Binding-site contacts:
Ligand atom O6 contacts residue GLU149 of chain 1.B at 3.3 Å (salt-bridge).
Ligand atom C6 contacts residue PRO151 of chain 1.B at 3.2 Å (hydrophobic).
Ligand atom C3 contacts residue ASP15 of chain 1.B at 3.6 Å.
Ligand atom N2 contacts residue ASN23 of chain 1.B at 3.0 Å.
Ligand atom C8 contacts residue TYR155 of chain 1.B at 3.1 Å (hydrophobic).
Ligand atom C2 contacts residue ARG152 of chain 1.B at 3.5 Å.
Ligand atom N2 contacts residue ARG142 of chain 1.B at 2.6 Å (salt-bridge).
Ligand atom C7 contacts residue ARG142 of chain 1.B at 3.5 Å.
Ligand atom C5 contacts residue ARG152 of chain 1.B at 3.4 Å.
Ligand atom C6 contacts residue GLU14 of chain 1.B at 3.1 Å.
Ligand atom C3 contacts residue ARG152 of chain 1.B at 3.4 Å.
Ligand atom C6 contacts residue LEU150 of chain 1.B at 3.4 Å (hydrophobic).
Ligand atom O3 contacts residue ARG142 of chain 1.B at 3.8 Å.
Ligand atom N2 contacts residue ASP15 of chain 1.B at 3.3 Å (salt-bridge).
Ligand atom C1 contacts residue ASN23 of chain 1.B at 2.7 Å.
Ligand atom C6 contacts residue ARG152 of chain 1.B at 3.3 Å.
Ligand atom O6 contacts residue ALA12 of chain 1.B at 3.5 Å.
Ligand atom O6 contacts residue PRO151 of chain 1.B at 3.5 Å.
Ligand atom O5 contacts residue ASN23 of chain 1.B at 3.3 Å (h-bond).
Ligand atom O6 contacts residue ASP15 of chain 1.B at 2.8 Å (salt-bridge).
Ligand atom C2 contacts residue ARG142 of chain 1.B at 3.6 Å.
Ligand atom C6 contacts residue LEU140 of chain 1.B at 3.7 Å (hydrophobic).
Ligand atom C8 contacts residue ASP15 of chain 1.B at 2.8 Å.
Ligand atom C7 contacts residue ASN23 of chain 1.B at 3.1 Å.
Ligand atom O6 contacts residue LEU150 of chain 1.B at 2.8 Å (h-bond).
Ligand atom O5 contacts residue GLU14 of chain 1.B at 3.8 Å.
Ligand atom C4 contacts residue ARG152 of chain 1.B at 3.8 Å.
Ligand atom O3 contacts residue ARG152 of chain 1.B at 2.6 Å.
Ligand atom O3 contacts residue ARG142 of chain 1.B at 2.7 Å (salt-bridge).
Ligand atom O7 contacts residue ASN23 of chain 1.B at 2.8 Å.
Ligand atom C2 contacts residue ASN23 of chain 1.B at 2.8 Å.
Ligand atom O6 contacts residue GLU14 of chain 1.B at 2.9 Å.
Ligand atom O3 contacts residue ASP15 of chain 1.B at 3.7 Å.
Ligand atom O6 contacts residue ARG152 of chain 1.B at 2.9 Å (salt-bridge).
Ligand atom N2 contacts residue GLU21 of chain 1.B at 3.8 Å.
Ligand atom C3 contacts residue ARG142 of chain 1.B at 3.7 Å.
Ligand atom C5 contacts residue PRO151 of chain 1.B at 3.8 Å (hydrophobic).
Ligand atom C1 contacts residue GLU21 of chain 1.B at 2.9 Å.
Ligand atom C7 contacts residue ASP15 of chain 1.B at 3.6 Å.
Ligand atom C8 contacts residue ARG152 of chain 1.B at 3.3 Å.

Sequence of chain 1.B:
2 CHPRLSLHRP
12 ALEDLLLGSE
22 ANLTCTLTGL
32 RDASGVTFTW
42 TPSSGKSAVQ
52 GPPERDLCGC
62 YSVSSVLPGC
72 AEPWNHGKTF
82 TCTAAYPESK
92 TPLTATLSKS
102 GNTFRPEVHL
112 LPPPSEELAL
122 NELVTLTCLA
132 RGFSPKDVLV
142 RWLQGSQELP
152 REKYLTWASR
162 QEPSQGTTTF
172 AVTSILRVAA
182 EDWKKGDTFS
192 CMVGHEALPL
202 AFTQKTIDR

This small molecule binds to this protein.
Small molecule (SMILES): CC(=O)N[C@H]1[C@H](O[C@H]2[C@H](O)[C@@H](NC(C)=O)CO[C@@H]2CO[C@H]2O[C@@H](C)[C@@H](O)[C@@H](O)[C@@H]2O)O[C@H](CO)[C@@H](O[C@@H]2O[C@H](CO[C@@H]3O[C@H](CO)[C@@H](O)[C@H](O)[C@@H]3O[C@@H]3O[C@H](CO)[C@@H](O[C@@H]4O[C@H](CO)[C@H](O)[C@H](O[C@]5(C(=O)O)C[C@H](O)[C@@H](NC(C)=O)[C@H]([C@H](O)[C@H](O)CO)O5)[C@H]4O)[C@H](O)[C@H]3NC(C)=O)[C@@H](O)[C@H](O)[C@@H]2O)[C@@H]1O